Sequence of chain 1.A:
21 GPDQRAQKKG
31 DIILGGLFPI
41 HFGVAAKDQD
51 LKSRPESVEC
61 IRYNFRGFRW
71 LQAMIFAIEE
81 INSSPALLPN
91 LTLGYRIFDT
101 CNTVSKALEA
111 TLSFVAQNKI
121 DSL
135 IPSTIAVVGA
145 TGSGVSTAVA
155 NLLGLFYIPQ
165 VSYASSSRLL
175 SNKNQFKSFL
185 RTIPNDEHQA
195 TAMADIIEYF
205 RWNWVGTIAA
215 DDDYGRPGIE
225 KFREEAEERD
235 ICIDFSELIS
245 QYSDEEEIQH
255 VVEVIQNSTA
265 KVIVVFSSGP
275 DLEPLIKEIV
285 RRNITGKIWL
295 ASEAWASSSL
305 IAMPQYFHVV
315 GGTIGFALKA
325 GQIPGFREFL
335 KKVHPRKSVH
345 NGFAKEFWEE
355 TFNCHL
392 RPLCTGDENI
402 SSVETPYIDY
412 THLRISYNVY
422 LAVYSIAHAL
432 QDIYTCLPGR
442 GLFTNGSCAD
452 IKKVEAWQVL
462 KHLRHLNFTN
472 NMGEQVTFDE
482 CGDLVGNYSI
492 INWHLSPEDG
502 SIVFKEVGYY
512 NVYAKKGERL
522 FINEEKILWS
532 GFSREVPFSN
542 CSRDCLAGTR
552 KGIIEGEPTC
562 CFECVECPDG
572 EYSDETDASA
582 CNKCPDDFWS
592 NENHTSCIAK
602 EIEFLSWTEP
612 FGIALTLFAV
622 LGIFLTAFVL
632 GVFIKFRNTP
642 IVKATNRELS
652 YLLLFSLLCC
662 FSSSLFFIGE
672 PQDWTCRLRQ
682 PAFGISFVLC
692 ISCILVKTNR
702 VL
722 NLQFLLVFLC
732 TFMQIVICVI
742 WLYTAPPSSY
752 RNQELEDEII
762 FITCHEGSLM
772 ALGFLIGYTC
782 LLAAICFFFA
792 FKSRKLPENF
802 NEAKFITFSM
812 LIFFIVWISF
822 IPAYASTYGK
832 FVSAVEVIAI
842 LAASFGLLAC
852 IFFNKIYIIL

Binding-site contacts:
Ligand atom N2 contacts residue ASN541 of chain 1.A at 2.9 Å (h-bond).
Ligand atom C3 contacts residue ARG205 of chain 1.A at 3.7 Å.
Ligand atom C5 contacts residue ASN207 of chain 1.A at 3.2 Å.
Ligand atom C3 contacts residue ASN541 of chain 1.A at 3.8 Å.
Ligand atom O7 contacts residue ASN541 of chain 1.A at 4.3 Å.
Ligand atom C8 contacts residue ASP545 of chain 1.A at 4.2 Å.
Ligand atom O6 contacts residue THR577 of chain 1.A at 4.3 Å.
Ligand atom C1 contacts residue ARG205 of chain 1.A at 3.5 Å.
Ligand atom O5 contacts residue ASN541 of chain 1.A at 2.3 Å (h-bond).
Ligand atom C2 contacts residue ARG205 of chain 1.A at 3.8 Å.
Ligand atom O7 contacts residue GLU202 of chain 1.A at 4.5 Å.
Ligand atom C1 contacts residue ASN207 of chain 1.A at 3.1 Å.
Ligand atom C7 contacts residue ASN541 of chain 1.A at 3.3 Å.
Ligand atom C2 contacts residue ASN541 of chain 1.A at 2.5 Å.
Ligand atom O4 contacts residue ARG205 of chain 1.A at 4.1 Å.
Ligand atom C7 contacts residue PHE539 of chain 1.A at 4.0 Å (hydrophobic).
Ligand atom C8 contacts residue PHE539 of chain 1.A at 3.9 Å (hydrophobic).
Ligand atom C8 contacts residue GLU202 of chain 1.A at 4.0 Å.
Ligand atom C5 contacts residue ASN541 of chain 1.A at 3.6 Å.
Ligand atom O7 contacts residue ARG205 of chain 1.A at 3.7 Å.
Ligand atom C1 contacts residue ASN541 of chain 1.A at 1.4 Å.
Ligand atom N2 contacts residue ARG205 of chain 1.A at 3.5 Å (salt-bridge).
Ligand atom O6 contacts residue ASN207 of chain 1.A at 4.4 Å.
Ligand atom O5 contacts residue ASN207 of chain 1.A at 2.4 Å (h-bond).
Ligand atom C4 contacts residue ASN541 of chain 1.A at 4.2 Å.
Ligand atom C6 contacts residue ASN207 of chain 1.A at 3.3 Å.
Ligand atom O3 contacts residue ARG205 of chain 1.A at 4.0 Å.
Ligand atom O5 contacts residue ARG205 of chain 1.A at 4.5 Å.
Ligand atom O7 contacts residue PHE539 of chain 1.A at 3.6 Å.
Ligand atom C8 contacts residue ASN541 of chain 1.A at 3.3 Å.

A protein and the small-molecule ligand that binds it are described below.
Small molecule (SMILES): CC(=O)N[C@H]1[C@H](O[C@H]2[C@H](O)[C@@H](NC(C)=O)CO[C@@H]2CO)O[C@H](CO)[C@@H](O)[C@@H]1O